Sequence of chain 11.A:
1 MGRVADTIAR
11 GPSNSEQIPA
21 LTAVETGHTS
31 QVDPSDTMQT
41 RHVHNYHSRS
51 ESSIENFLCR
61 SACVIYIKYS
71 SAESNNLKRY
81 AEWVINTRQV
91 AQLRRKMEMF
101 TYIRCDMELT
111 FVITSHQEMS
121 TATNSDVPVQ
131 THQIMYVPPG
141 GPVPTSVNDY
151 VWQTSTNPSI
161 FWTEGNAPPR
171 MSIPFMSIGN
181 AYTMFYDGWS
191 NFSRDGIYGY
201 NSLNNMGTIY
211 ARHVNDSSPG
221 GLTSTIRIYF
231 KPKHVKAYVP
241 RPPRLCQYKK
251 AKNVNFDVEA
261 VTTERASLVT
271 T

A protein and the small-molecule ligand that binds it are described below.
Small molecule (SMILES): CCCOc1ccc2cc(S(=O)(=O)Nc3ccc(C(=O)O)cc3)ccc2c1

Sequence of chain 11.C:
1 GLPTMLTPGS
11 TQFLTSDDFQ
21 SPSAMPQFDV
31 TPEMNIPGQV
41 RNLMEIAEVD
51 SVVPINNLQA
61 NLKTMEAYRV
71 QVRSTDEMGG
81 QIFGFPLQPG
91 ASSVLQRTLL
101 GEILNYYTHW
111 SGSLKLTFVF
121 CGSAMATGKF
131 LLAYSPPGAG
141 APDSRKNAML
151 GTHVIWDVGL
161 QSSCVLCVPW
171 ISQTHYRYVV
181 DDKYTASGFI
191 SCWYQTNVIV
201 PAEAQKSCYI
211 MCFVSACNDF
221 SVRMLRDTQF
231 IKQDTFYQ

Binding-site contacts:
Ligand atom C9 contacts residue ASP234 of chain 11.C at 3.6 Å.
Ligand atom O4 contacts residue ARG227 of chain 11.A at 3.3 Å (salt-bridge).
Ligand atom C15 contacts residue TYR66 of chain 11.A at 3.4 Å (hydrophobic).
Ligand atom C8 contacts residue ASN148 of chain 60.A at 3.3 Å.
Ligand atom O2 contacts residue THR235 of chain 11.C at 3.0 Å.
Ligand atom C4 contacts residue ASP149 of chain 60.A at 3.5 Å.
Ligand atom C13 contacts residue TYR66 of chain 11.A at 3.4 Å (hydrophobic).
Ligand atom O2 contacts residue PHE236 of chain 11.C at 3.4 Å (h-bond).
Ligand atom O4 contacts residue ARG212 of chain 60.A at 2.8 Å (salt-bridge).
Ligand atom O1 contacts residue GLN233 of chain 11.C at 3.5 Å (h-bond).
Ligand atom O5 contacts residue ARG227 of chain 11.A at 3.5 Å (salt-bridge).
Ligand atom C3 contacts residue ASN148 of chain 60.A at 3.5 Å.
Ligand atom N1 contacts residue PHE236 of chain 11.C at 3.6 Å.
Ligand atom C14 contacts residue TYR66 of chain 11.A at 3.4 Å (hydrophobic).
Ligand atom O5 contacts residue TRP152 of chain 60.A at 3.5 Å (h-bond).
Ligand atom C4 contacts residue ASN148 of chain 60.A at 3.3 Å.
Ligand atom O2 contacts residue GLN233 of chain 11.C at 3.0 Å.
Ligand atom C2 contacts residue TYR66 of chain 11.A at 3.8 Å (hydrophobic).
Ligand atom C20 contacts residue ARG227 of chain 11.A at 3.6 Å.
Ligand atom C10 contacts residue ASN148 of chain 60.A at 3.7 Å.
Ligand atom S1 contacts residue GLN233 of chain 11.C at 3.7 Å.
Ligand atom O1 contacts residue ASP149 of chain 60.A at 3.6 Å.
Ligand atom N1 contacts residue GLN153 of chain 60.A at 2.7 Å (h-bond).
Ligand atom C6 contacts residue PHE236 of chain 11.C at 3.5 Å (hydrophobic).
Ligand atom C9 contacts residue ASN148 of chain 60.A at 3.7 Å.
Ligand atom C5 contacts residue GLN153 of chain 60.A at 3.2 Å.
Ligand atom C3 contacts residue ASP149 of chain 60.A at 3.5 Å.
Ligand atom O5 contacts residue TYR229 of chain 11.A at 3.8 Å.
Ligand atom C10 contacts residue ASP234 of chain 11.C at 3.8 Å.
Ligand atom C8 contacts residue ASP234 of chain 11.C at 3.3 Å.
Ligand atom C16 contacts residue PHE236 of chain 11.C at 3.7 Å (hydrophobic).
Ligand atom C1 contacts residue GLN153 of chain 60.A at 3.4 Å.
Ligand atom O2 contacts residue ASP234 of chain 11.C at 3.7 Å.
Ligand atom O1 contacts residue TYR150 of chain 60.A at 3.0 Å (h-bond).
Ligand atom N1 contacts residue GLN233 of chain 11.C at 3.3 Å (h-bond).
Ligand atom O5 contacts residue ARG212 of chain 60.A at 3.3 Å (salt-bridge).
Ligand atom C20 contacts residue ARG212 of chain 60.A at 3.4 Å.
Ligand atom C6 contacts residue GLN153 of chain 60.A at 3.2 Å.
Ligand atom C7 contacts residue THR235 of chain 11.C at 3.8 Å.
Ligand atom C16 contacts residue THR235 of chain 11.C at 3.8 Å.

Sequence of chain 60.A:
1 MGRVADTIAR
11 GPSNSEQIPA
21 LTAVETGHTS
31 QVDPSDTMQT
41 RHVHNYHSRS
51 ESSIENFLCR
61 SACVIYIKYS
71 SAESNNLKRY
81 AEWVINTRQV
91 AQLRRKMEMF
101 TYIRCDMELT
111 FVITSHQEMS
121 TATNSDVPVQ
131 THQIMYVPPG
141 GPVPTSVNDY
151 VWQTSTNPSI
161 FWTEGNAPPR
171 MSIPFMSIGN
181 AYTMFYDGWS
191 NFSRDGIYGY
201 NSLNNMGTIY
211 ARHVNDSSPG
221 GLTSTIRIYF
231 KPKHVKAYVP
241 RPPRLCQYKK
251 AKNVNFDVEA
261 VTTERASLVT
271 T